Sequence of chain 1.A:
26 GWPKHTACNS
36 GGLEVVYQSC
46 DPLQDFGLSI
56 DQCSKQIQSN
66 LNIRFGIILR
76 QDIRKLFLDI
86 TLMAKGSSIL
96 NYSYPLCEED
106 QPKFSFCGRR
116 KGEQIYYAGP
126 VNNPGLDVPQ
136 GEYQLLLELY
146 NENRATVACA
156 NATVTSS

This small molecule binds to this protein.
Small molecule (SMILES): CC(=O)N[C@@H]1[C@@H](O)[C@H](O)[C@@H](CO)O[C@H]1O

Binding-site contacts:
Ligand atom C3 contacts residue SER93 of chain 1.A at 3.7 Å.
Ligand atom C1 contacts residue SER93 of chain 1.A at 3.8 Å.
Ligand atom C3 contacts residue ASN96 of chain 1.A at 3.8 Å.
Ligand atom C7 contacts residue SER93 of chain 1.A at 3.7 Å.
Ligand atom C8 contacts residue ILE94 of chain 1.A at 3.8 Å (hydrophobic).
Ligand atom C2 contacts residue ASN96 of chain 1.A at 2.5 Å.
Ligand atom O7 contacts residue ASN96 of chain 1.A at 3.6 Å.
Ligand atom C8 contacts residue LEU95 of chain 1.A at 4.3 Å (hydrophobic).
Ligand atom C8 contacts residue SER93 of chain 1.A at 3.7 Å.
Ligand atom O3 contacts residue SER93 of chain 1.A at 4.3 Å.
Ligand atom C2 contacts residue SER93 of chain 1.A at 3.6 Å.
Ligand atom C7 contacts residue ASN96 of chain 1.A at 3.4 Å.
Ligand atom C1 contacts residue ASN96 of chain 1.A at 1.4 Å.
Ligand atom C4 contacts residue ASN96 of chain 1.A at 4.2 Å.
Ligand atom N2 contacts residue SER93 of chain 1.A at 2.8 Å (h-bond).
Ligand atom C8 contacts residue ASN96 of chain 1.A at 4.5 Å.
Ligand atom O5 contacts residue ASN96 of chain 1.A at 2.4 Å (h-bond).
Ligand atom C5 contacts residue ASN96 of chain 1.A at 3.6 Å.
Ligand atom N2 contacts residue ASN96 of chain 1.A at 2.9 Å (h-bond).